A small-molecule ligand and the protein it binds are described below.
Small molecule (SMILES): O=C(O)[C@@H]1O[C@H](O[C@H]2[C@@H](OS(=O)(=O)O)O[C@@H](O)[C@H](NS(=O)(=O)O)[C@H]2O)[C@@H](OS(=O)(=O)O)[C@H](O)[C@@H]1O

Sequence of chain 39.B:
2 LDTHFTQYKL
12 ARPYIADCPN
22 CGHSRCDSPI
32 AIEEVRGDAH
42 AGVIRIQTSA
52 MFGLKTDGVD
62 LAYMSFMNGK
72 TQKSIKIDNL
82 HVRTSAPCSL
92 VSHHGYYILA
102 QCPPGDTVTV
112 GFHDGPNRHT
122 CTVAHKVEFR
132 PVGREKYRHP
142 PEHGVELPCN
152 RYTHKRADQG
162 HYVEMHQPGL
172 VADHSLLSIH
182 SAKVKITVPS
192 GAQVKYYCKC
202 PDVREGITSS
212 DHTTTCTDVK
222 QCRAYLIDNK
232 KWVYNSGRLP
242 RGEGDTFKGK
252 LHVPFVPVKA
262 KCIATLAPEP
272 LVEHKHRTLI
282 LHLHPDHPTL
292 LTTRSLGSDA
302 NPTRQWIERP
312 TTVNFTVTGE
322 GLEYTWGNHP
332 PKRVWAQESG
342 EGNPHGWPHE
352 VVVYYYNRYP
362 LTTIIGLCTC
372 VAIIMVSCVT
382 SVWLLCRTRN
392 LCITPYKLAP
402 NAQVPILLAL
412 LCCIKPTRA

Binding-site contacts:
Ligand atom O6A contacts residue LEU62 of chain 39.B at 3.4 Å.
Ligand atom O3 contacts residue ARG157 of chain 39.B at 3.3 Å (salt-bridge).
Ligand atom OAH contacts residue LEU2 of chain 39.B at 2.8 Å (h-bond).
Ligand atom O5 contacts residue ARG157 of chain 39.B at 3.8 Å.
Ligand atom O4 contacts residue SER93 of chain 39.B at 3.0 Å (h-bond).
Ligand atom C3 contacts residue ARG157 of chain 39.B at 3.7 Å.
Ligand atom O3 contacts residue LYS156 of chain 39.B at 3.0 Å.
Ligand atom C6 contacts residue LEU62 of chain 39.B at 3.5 Å (hydrophobic).
Ligand atom C2 contacts residue ALA158 of chain 39.B at 3.7 Å (hydrophobic).
Ligand atom C6 contacts residue SER93 of chain 39.B at 4.0 Å.
Ligand atom OAH contacts residue THR4 of chain 39.B at 3.7 Å.
Ligand atom O4 contacts residue LYS156 of chain 39.B at 3.5 Å.
Ligand atom O6B contacts residue HIS94 of chain 39.B at 4.0 Å.
Ligand atom O5 contacts residue LYS156 of chain 39.B at 3.4 Å.
Ligand atom O5 contacts residue HIS155 of chain 39.B at 3.6 Å.
Ligand atom OAF contacts residue ARG157 of chain 39.B at 2.8 Å (salt-bridge).
Ligand atom C6 contacts residue HIS94 of chain 39.B at 3.9 Å.
Ligand atom O6B contacts residue ARG157 of chain 39.B at 3.3 Å (salt-bridge).
Ligand atom O6B contacts residue LEU62 of chain 39.B at 4.0 Å.
Ligand atom OAH contacts residue ARG157 of chain 39.B at 3.1 Å (salt-bridge).
Ligand atom O6A contacts residue SER93 of chain 39.B at 3.2 Å.
Ligand atom C5 contacts residue HIS155 of chain 39.B at 4.0 Å.
Ligand atom O4 contacts residue HIS155 of chain 39.B at 3.5 Å (h-bond).
Ligand atom C5 contacts residue LEU62 of chain 39.B at 3.8 Å (hydrophobic).
Ligand atom OAH contacts residue ASP3 of chain 39.B at 4.0 Å.
Ligand atom O6A contacts residue HIS155 of chain 39.B at 3.8 Å.
Ligand atom O3 contacts residue ALA158 of chain 39.B at 3.0 Å (h-bond).
Ligand atom OAF contacts residue ALA158 of chain 39.B at 3.3 Å.
Ligand atom C3 contacts residue LYS156 of chain 39.B at 4.0 Å.
Ligand atom C4 contacts residue LYS156 of chain 39.B at 4.0 Å.
Ligand atom OBI contacts residue LYS156 of chain 39.B at 4.0 Å.
Ligand atom O6A contacts residue HIS94 of chain 39.B at 3.2 Å (h-bond).
Ligand atom O6B contacts residue LYS156 of chain 39.B at 3.3 Å.
Ligand atom OAF contacts residue THR4 of chain 39.B at 2.9 Å (h-bond).
Ligand atom O5B contacts residue LYS156 of chain 39.B at 3.3 Å.
Ligand atom SAG contacts residue THR4 of chain 39.B at 3.9 Å.
Ligand atom SAG contacts residue ARG157 of chain 39.B at 3.6 Å (salt-bridge).
Ligand atom C3 contacts residue ALA158 of chain 39.B at 4.0 Å (hydrophobic).
Ligand atom O6B contacts residue HIS155 of chain 39.B at 3.3 Å (h-bond).
Ligand atom C6 contacts residue HIS155 of chain 39.B at 3.4 Å.